Binding-site contacts:
Ligand atom O contacts residue HIS172 of chain 1.B at 3.6 Å.
Ligand atom CD1 contacts residue AKG1 of chain 1.G at 4.1 Å.
Ligand atom CG contacts residue AKG1 of chain 1.G at 3.7 Å.
Ligand atom N contacts residue VAL173 of chain 1.B at 2.9 Å (h-bond).
Ligand atom CG contacts residue ASP115 of chain 1.B at 4.2 Å.
Ligand atom CD1 contacts residue VAL118 of chain 1.B at 3.8 Å (hydrophobic).
Ligand atom C contacts residue VAL249 of chain 1.B at 4.0 Å (hydrophobic).
Ligand atom C contacts residue GLN96 of chain 1.B at 3.4 Å.
Ligand atom C contacts residue TYR62 of chain 1.B at 4.1 Å (hydrophobic).
Ligand atom O contacts residue GLN96 of chain 1.B at 4.1 Å.
Ligand atom C contacts residue VAL173 of chain 1.B at 4.0 Å (hydrophobic).
Ligand atom CD1 contacts residue PRO175 of chain 1.B at 4.2 Å (hydrophobic).
Ligand atom CB contacts residue VAL118 of chain 1.B at 3.9 Å (hydrophobic).
Ligand atom CB contacts residue TRP119 of chain 1.B at 4.0 Å (hydrophobic).
Ligand atom C contacts residue TRP119 of chain 1.B at 4.0 Å (hydrophobic).
Ligand atom CD1 contacts residue HIS113 of chain 1.B at 3.8 Å.
Ligand atom CD2 contacts residue LYS98 of chain 1.B at 4.1 Å.
Ligand atom OXT contacts residue GLN96 of chain 1.B at 2.9 Å (h-bond).
Ligand atom CA contacts residue TYR62 of chain 1.B at 3.7 Å (hydrophobic).
Ligand atom N contacts residue HIS172 of chain 1.B at 3.4 Å (h-bond).
Ligand atom CG contacts residue VAL173 of chain 1.B at 4.2 Å (hydrophobic).
Ligand atom CB contacts residue VAL173 of chain 1.B at 3.5 Å (hydrophobic).
Ligand atom O contacts residue VAL249 of chain 1.B at 3.6 Å.
Ligand atom CD2 contacts residue TRP119 of chain 1.B at 3.4 Å (hydrophobic).
Ligand atom N contacts residue TYR62 of chain 1.B at 2.9 Å (h-bond).
Ligand atom OXT contacts residue TRP119 of chain 1.B at 3.0 Å (h-bond).
Ligand atom CD1 contacts residue ASP115 of chain 1.B at 3.6 Å.
Ligand atom CA contacts residue GLN96 of chain 1.B at 3.6 Å.
Ligand atom CD2 contacts residue ASP115 of chain 1.B at 3.6 Å.
Ligand atom O contacts residue ARG245 of chain 1.B at 2.9 Å (salt-bridge).
Ligand atom CA contacts residue TRP119 of chain 1.B at 4.2 Å (hydrophobic).
Ligand atom CA contacts residue VAL173 of chain 1.B at 3.6 Å (hydrophobic).
Ligand atom OXT contacts residue ARG245 of chain 1.B at 2.8 Å (salt-bridge).
Ligand atom O contacts residue VAL173 of chain 1.B at 3.0 Å (h-bond).
Ligand atom OXT contacts residue VAL249 of chain 1.B at 3.9 Å.
Ligand atom CD2 contacts residue GLN96 of chain 1.B at 3.8 Å.
Ligand atom O contacts residue TYR62 of chain 1.B at 4.0 Å.
Ligand atom C contacts residue ARG245 of chain 1.B at 3.5 Å.
Ligand atom CD2 contacts residue AKG1 of chain 1.G at 3.3 Å.
Ligand atom OXT contacts residue ILE250 of chain 1.B at 4.1 Å.

Sequence of chain 1.B:
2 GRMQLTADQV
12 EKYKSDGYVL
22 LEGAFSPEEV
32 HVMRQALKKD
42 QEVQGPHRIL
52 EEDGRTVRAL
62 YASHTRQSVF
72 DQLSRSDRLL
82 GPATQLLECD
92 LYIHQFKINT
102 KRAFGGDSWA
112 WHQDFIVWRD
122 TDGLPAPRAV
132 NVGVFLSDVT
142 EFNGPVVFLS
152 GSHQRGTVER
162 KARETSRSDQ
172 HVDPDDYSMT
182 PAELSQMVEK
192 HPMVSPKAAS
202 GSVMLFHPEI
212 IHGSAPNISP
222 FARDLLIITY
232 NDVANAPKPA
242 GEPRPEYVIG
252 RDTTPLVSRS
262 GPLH

This small molecule binds to this protein.
Small molecule (SMILES): CC(C)C[C@H](N)C(=O)O